Binding-site contacts:
Ligand atom C1 contacts residue ALA706 of chain 1.A at 4.2 Å (hydrophobic).
Ligand atom N2 contacts residue SER704 of chain 1.A at 2.9 Å (h-bond).
Ligand atom C8 contacts residue SER704 of chain 1.A at 3.8 Å.
Ligand atom O6 contacts residue ALA706 of chain 1.A at 4.0 Å.
Ligand atom C6 contacts residue ALA706 of chain 1.A at 3.5 Å (hydrophobic).
Ligand atom C2 contacts residue SER704 of chain 1.A at 3.6 Å.
Ligand atom C3 contacts residue SER704 of chain 1.A at 3.9 Å.
Ligand atom O5 contacts residue ALA706 of chain 1.A at 3.7 Å.
Ligand atom C5 contacts residue ASN1074 of chain 1.A at 3.6 Å.
Ligand atom C4 contacts residue ALA706 of chain 1.A at 4.3 Å (hydrophobic).
Ligand atom O6 contacts residue VAL705 of chain 1.A at 3.6 Å.
Ligand atom C4 contacts residue ASN1074 of chain 1.A at 4.2 Å.
Ligand atom C8 contacts residue ASN1074 of chain 1.A at 4.2 Å.
Ligand atom C6 contacts residue VAL705 of chain 1.A at 3.9 Å (hydrophobic).
Ligand atom O6 contacts residue SER704 of chain 1.A at 4.4 Å.
Ligand atom N2 contacts residue ASN1074 of chain 1.A at 2.9 Å (h-bond).
Ligand atom C2 contacts residue ASN1074 of chain 1.A at 2.5 Å.
Ligand atom C5 contacts residue ALA706 of chain 1.A at 3.9 Å (hydrophobic).
Ligand atom C1 contacts residue SER704 of chain 1.A at 3.5 Å.
Ligand atom O4 contacts residue SER704 of chain 1.A at 4.2 Å.
Ligand atom C3 contacts residue ASN1074 of chain 1.A at 3.8 Å.
Ligand atom O7 contacts residue ASN1074 of chain 1.A at 3.5 Å (h-bond).
Ligand atom C7 contacts residue ASN1074 of chain 1.A at 3.4 Å.
Ligand atom C1 contacts residue ASN1074 of chain 1.A at 1.4 Å.
Ligand atom C8 contacts residue ASN703 of chain 1.A at 3.4 Å.
Ligand atom O5 contacts residue ASN1074 of chain 1.A at 2.4 Å (h-bond).
Ligand atom C7 contacts residue SER704 of chain 1.A at 3.8 Å.

The protein below binds the small molecule below.
Small molecule (SMILES): CC(=O)N[C@H]1[C@H](O[C@H]2[C@H](O)[C@@H](NC(C)=O)CO[C@@H]2CO)O[C@H](CO)[C@@H](O)[C@@H]1O

Sequence of chain 1.A:
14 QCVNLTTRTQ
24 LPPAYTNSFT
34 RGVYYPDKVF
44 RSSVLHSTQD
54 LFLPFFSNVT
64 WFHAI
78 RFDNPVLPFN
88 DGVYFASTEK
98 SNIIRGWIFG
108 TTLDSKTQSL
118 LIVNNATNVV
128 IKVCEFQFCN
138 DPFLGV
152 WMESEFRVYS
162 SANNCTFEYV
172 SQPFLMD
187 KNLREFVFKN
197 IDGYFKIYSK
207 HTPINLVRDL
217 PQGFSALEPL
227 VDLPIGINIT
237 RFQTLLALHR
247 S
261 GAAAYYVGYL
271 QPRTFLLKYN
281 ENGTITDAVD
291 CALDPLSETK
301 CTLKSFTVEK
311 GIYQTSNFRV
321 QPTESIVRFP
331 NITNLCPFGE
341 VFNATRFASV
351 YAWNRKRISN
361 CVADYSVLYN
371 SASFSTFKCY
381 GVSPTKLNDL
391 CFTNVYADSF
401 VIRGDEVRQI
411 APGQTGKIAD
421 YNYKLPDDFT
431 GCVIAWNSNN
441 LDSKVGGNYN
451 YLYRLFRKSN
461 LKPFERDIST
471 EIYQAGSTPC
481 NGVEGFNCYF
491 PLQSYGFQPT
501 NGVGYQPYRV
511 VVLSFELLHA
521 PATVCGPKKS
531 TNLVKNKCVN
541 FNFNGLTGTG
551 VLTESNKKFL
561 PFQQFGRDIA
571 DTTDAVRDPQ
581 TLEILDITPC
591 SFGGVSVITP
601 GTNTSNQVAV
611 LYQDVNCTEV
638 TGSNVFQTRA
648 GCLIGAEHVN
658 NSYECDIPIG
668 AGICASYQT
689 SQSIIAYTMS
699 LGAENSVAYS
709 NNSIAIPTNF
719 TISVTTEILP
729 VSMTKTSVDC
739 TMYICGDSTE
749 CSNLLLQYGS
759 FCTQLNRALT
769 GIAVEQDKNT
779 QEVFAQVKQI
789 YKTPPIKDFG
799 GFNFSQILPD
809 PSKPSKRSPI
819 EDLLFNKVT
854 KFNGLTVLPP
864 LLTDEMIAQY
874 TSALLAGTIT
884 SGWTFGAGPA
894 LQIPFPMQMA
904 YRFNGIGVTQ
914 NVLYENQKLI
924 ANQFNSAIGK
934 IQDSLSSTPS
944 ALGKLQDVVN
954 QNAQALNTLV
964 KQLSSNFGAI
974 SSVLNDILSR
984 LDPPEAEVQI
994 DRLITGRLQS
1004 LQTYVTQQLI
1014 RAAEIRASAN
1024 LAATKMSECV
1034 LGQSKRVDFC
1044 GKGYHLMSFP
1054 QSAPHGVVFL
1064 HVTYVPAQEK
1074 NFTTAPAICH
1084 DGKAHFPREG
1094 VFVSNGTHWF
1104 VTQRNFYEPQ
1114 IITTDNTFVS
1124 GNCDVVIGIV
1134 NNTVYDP